Sequence of chain 1.A:
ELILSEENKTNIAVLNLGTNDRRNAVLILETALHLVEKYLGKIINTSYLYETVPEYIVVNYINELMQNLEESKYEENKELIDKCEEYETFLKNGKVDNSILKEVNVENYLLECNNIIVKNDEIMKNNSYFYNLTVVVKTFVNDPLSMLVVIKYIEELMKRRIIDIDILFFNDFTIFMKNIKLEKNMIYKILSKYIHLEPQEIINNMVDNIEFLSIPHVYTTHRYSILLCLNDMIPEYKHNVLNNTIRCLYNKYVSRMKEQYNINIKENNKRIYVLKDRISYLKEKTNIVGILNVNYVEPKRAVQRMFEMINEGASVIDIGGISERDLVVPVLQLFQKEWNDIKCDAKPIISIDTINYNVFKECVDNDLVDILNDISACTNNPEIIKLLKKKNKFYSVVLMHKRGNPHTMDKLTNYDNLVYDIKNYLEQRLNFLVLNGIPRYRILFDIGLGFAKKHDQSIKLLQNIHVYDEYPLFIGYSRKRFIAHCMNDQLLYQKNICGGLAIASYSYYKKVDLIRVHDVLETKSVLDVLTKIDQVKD

Binding-site contacts:
Ligand atom O23 contacts residue ARG610 of chain 1.A at 2.6 Å (salt-bridge).
Ligand atom N3 contacts residue MET529 of chain 1.A at 3.4 Å (h-bond).
Ligand atom N7 contacts residue ARG686 of chain 1.A at 3.6 Å (salt-bridge).
Ligand atom C13 contacts residue ACT1 of chain 1.J at 3.2 Å.
Ligand atom C6 contacts residue ASP482 of chain 1.A at 3.6 Å.
Ligand atom C30 contacts residue ARG610 of chain 1.A at 3.5 Å.
Ligand atom C4 contacts residue MET529 of chain 1.A at 3.7 Å (hydrophobic).
Ligand atom O12 contacts residue LYS609 of chain 1.A at 2.5 Å (salt-bridge).
Ligand atom C4 contacts residue ASP575 of chain 1.A at 3.6 Å.
Ligand atom C19 contacts residue GLY579 of chain 1.A at 3.6 Å.
Ligand atom C34 contacts residue ARG610 of chain 1.A at 3.2 Å.
Ligand atom C6 contacts residue ARG686 of chain 1.A at 3.7 Å.
Ligand atom C20 contacts residue LYS609 of chain 1.A at 3.7 Å.
Ligand atom C9 contacts residue ARG686 of chain 1.A at 3.5 Å.
Ligand atom N7 contacts residue LYS609 of chain 1.A at 2.9 Å (salt-bridge).
Ligand atom N11 contacts residue ASN502 of chain 1.A at 2.7 Å (h-bond).
Ligand atom C15 contacts residue LYS609 of chain 1.A at 3.5 Å.
Ligand atom C27 contacts residue ASP539 of chain 1.A at 3.4 Å.
Ligand atom C4 contacts residue LYS609 of chain 1.A at 3.4 Å.
Ligand atom C2 contacts residue ASP575 of chain 1.A at 3.1 Å.
Ligand atom C8 contacts residue ARG686 of chain 1.A at 3.5 Å.
Ligand atom N10 contacts residue ARG686 of chain 1.A at 3.4 Å.
Ligand atom O23 contacts residue LYS609 of chain 1.A at 3.0 Å.
Ligand atom N3 contacts residue ASP575 of chain 1.A at 2.5 Å (salt-bridge).
Ligand atom N1 contacts residue ILE504 of chain 1.A at 3.5 Å.
Ligand atom C9 contacts residue ASP482 of chain 1.A at 3.4 Å.
Ligand atom N11 contacts residue PHE603 of chain 1.A at 3.3 Å.
Ligand atom O12 contacts residue GLY605 of chain 1.A at 3.3 Å (h-bond).
Ligand atom C5 contacts residue LYS609 of chain 1.A at 3.5 Å.
Ligand atom C29 contacts residue ARG610 of chain 1.A at 3.5 Å.
Ligand atom N10 contacts residue ASP482 of chain 1.A at 2.6 Å (salt-bridge).
Ligand atom N1 contacts residue ASN502 of chain 1.A at 3.1 Å (h-bond).
Ligand atom O31 contacts residue ARG610 of chain 1.A at 3.2 Å (salt-bridge).
Ligand atom N11 contacts residue ASP575 of chain 1.A at 2.8 Å (salt-bridge).
Ligand atom O33 contacts residue ARG610 of chain 1.A at 3.5 Å (salt-bridge).
Ligand atom N7 contacts residue PHE580 of chain 1.A at 3.6 Å.
Ligand atom N14 contacts residue PHE580 of chain 1.A at 3.5 Å.
Ligand atom N1 contacts residue ASP482 of chain 1.A at 3.6 Å.
Ligand atom C5 contacts residue ARG686 of chain 1.A at 3.7 Å.
Ligand atom C2 contacts residue ASN502 of chain 1.A at 3.5 Å.

A protein and the small-molecule ligand that binds it are described below.
Small molecule (SMILES): COc1ncnc(NS(=O)(=O)c2ccc(NCC3=Nc4c(nc(N)[nH]c4=O)NC3)cc2)c1OC